Binding-site contacts:
Ligand atom CE1 contacts residue TYR60 of chain 1.D at 3.6 Å (hydrophobic).
Ligand atom O2 contacts residue BMA1 of chain 1.H at 1.4 Å.
Ligand atom CD1 contacts residue THR69 of chain 1.D at 3.2 Å.
Ligand atom CG2 contacts residue ARG28 of chain 1.B at 3.5 Å.
Ligand atom NH1 contacts residue ASP77 of chain 1.B at 3.2 Å (salt-bridge).
Ligand atom OH contacts residue GLU76 of chain 1.B at 2.8 Å (salt-bridge).
Ligand atom CG1 contacts residue THR69 of chain 1.D at 3.1 Å.
Ligand atom O contacts residue GLY66 of chain 1.D at 3.3 Å (h-bond).
Ligand atom C9 contacts residue BMA1 of chain 1.H at 3.0 Å.
Ligand atom CE3 contacts residue TYR57 of chain 1.D at 3.6 Å (hydrophobic).
Ligand atom C9 contacts residue THR56 of chain 1.D at 3.4 Å.
Ligand atom CZ contacts residue GLU76 of chain 1.B at 3.5 Å.
Ligand atom C10 contacts residue BMA1 of chain 1.H at 2.6 Å.
Ligand atom N contacts residue GLU76 of chain 1.B at 3.2 Å (salt-bridge).
Ligand atom O contacts residue TYR57 of chain 1.D at 3.3 Å (h-bond).
Ligand atom CG2 contacts residue THR69 of chain 1.D at 3.2 Å.
Ligand atom OH contacts residue ARG58 of chain 1.D at 2.6 Å (salt-bridge).
Ligand atom CE1 contacts residue GLU76 of chain 1.B at 3.2 Å.
Ligand atom CZ contacts residue ARG58 of chain 1.D at 3.3 Å.
Ligand atom CA contacts residue GLU76 of chain 1.B at 3.6 Å.
Ligand atom OG contacts residue GLU76 of chain 1.B at 2.6 Å (salt-bridge).
Ligand atom CG2 contacts residue GLY66 of chain 1.D at 3.4 Å.
Ligand atom C contacts residue GLY66 of chain 1.D at 3.6 Å.
Ligand atom CB contacts residue LYS65 of chain 1.D at 3.4 Å.
Ligand atom CA contacts residue GLY66 of chain 1.D at 3.4 Å.
Ligand atom NH1 contacts residue GLU76 of chain 1.B at 3.3 Å (salt-bridge).
Ligand atom OG contacts residue TYR60 of chain 1.D at 2.7 Å (h-bond).
Ligand atom CD1 contacts residue TYR60 of chain 1.D at 3.5 Å (hydrophobic).
Ligand atom NH2 contacts residue ASP77 of chain 1.B at 3.1 Å (salt-bridge).
Ligand atom NE1 contacts residue MAN6 of chain 1.H at 3.5 Å (h-bond).
Ligand atom NH2 contacts residue ARG28 of chain 1.B at 3.6 Å.
Ligand atom CB contacts residue TYR60 of chain 1.D at 3.2 Å (hydrophobic).
Ligand atom CE1 contacts residue ARG58 of chain 1.D at 3.0 Å.
Ligand atom OH contacts residue ASP59 of chain 1.D at 3.6 Å.
Ligand atom CG2 contacts residue PHE68 of chain 1.D at 3.2 Å (hydrophobic).
Ligand atom CB contacts residue GLU76 of chain 1.B at 3.5 Å.
Ligand atom CG1 contacts residue ARG28 of chain 1.B at 3.1 Å.
Ligand atom CD1 contacts residue ARG28 of chain 1.B at 3.0 Å.
Ligand atom CE2 contacts residue THR56 of chain 1.D at 3.6 Å.
Ligand atom C contacts residue GLU76 of chain 1.B at 3.5 Å.

Sequence of chain 1.B:
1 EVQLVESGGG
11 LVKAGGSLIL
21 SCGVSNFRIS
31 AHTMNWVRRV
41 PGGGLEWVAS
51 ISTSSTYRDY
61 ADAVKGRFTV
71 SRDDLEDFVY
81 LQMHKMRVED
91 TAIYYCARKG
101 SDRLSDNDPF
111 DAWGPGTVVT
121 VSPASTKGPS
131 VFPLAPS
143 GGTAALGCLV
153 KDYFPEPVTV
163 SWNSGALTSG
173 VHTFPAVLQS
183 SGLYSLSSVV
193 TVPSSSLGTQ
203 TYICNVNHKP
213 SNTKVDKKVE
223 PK

This small molecule binds to this protein.
Small molecule (SMILES): CC[C@H](C)[C@H](N)C(=O)N[C@@H](CCc1cn([C@H]2CC[C@H](O)CC2)nn1)C(=O)N[C@@H](CCCN=C(N)N)C(=O)N[C@@H](CO)C(=O)N[C@H](C(=O)N1CCC[C@H]1C(=O)N[C@@H](CC1=CN=C2C=CC=CC12)C(=O)N[C@@H](Cc1ccc(O)cc1)C(=O)N[C@H](C(=O)N[C@@H](Cc1ccc(O)cc1)C(=O)N[C@@H](CCCN=C(N)N)C(=O)N[C@@H](CC1=CN=C2CC=CC=C12)C(=O)N[C@@H](CC(C)C)C(=O)N1CCC[C@H]1C=O)[C@@H](C)O)[C@@H](C)CC

Sequence of chain 1.D:
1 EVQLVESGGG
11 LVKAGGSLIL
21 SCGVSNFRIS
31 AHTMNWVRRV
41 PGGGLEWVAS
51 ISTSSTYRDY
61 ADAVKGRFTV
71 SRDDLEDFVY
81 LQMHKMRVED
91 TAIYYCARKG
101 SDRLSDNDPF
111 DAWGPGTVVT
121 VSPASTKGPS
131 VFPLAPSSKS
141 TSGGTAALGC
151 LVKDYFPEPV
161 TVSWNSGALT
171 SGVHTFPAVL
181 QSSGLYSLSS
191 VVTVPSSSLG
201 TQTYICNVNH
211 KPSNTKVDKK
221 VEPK

Sequence of chain 1.C:
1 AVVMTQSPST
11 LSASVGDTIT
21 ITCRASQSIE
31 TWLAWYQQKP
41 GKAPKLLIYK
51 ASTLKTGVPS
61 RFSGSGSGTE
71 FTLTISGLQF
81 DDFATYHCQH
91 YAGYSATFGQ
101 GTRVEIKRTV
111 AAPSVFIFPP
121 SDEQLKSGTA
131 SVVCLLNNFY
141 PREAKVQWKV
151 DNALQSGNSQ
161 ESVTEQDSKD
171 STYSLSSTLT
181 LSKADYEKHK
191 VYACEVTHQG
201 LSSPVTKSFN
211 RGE